Binding-site contacts:
Ligand atom N contacts residue THR235 of chain 6.T at 3.5 Å (h-bond).
Ligand atom O contacts residue THR235 of chain 6.T at 3.1 Å (h-bond).
Ligand atom CG contacts residue LYS234 of chain 6.T at 3.3 Å.
Ligand atom CG2 contacts residue GLU236 of chain 6.T at 3.3 Å.
Ligand atom N contacts residue ASN227 of chain 6.T at 3.0 Å (h-bond).
Ligand atom CG contacts residue HIS277 of chain 6.T at 3.8 Å.
Ligand atom CG2 contacts residue HIS277 of chain 6.T at 3.3 Å.
Ligand atom CA contacts residue THR235 of chain 6.T at 3.6 Å.
Ligand atom O contacts residue LEU286 of chain 6.T at 3.2 Å.
Ligand atom C contacts residue THR235 of chain 6.T at 3.6 Å.
Ligand atom CG2 contacts residue LEU286 of chain 6.T at 3.7 Å (hydrophobic).
Ligand atom CG2 contacts residue ASN281 of chain 6.T at 3.6 Å.
Ligand atom C contacts residue THR235 of chain 6.T at 3.6 Å.
Ligand atom C contacts residue ASN281 of chain 6.T at 3.8 Å.
Ligand atom CG1 contacts residue VAL280 of chain 6.T at 4.0 Å (hydrophobic).
Ligand atom O contacts residue TYR94 of chain 6.T at 2.9 Å.
Ligand atom CG1 contacts residue TYR94 of chain 6.T at 3.8 Å (hydrophobic).
Ligand atom C contacts residue THR235 of chain 6.T at 3.6 Å.
Ligand atom CB contacts residue LEU286 of chain 6.T at 3.9 Å (hydrophobic).
Ligand atom CG contacts residue TYR273 of chain 6.T at 3.6 Å (hydrophobic).
Ligand atom O contacts residue ASN281 of chain 6.T at 2.6 Å (h-bond).
Ligand atom O contacts residue LYS234 of chain 6.T at 3.6 Å.
Ligand atom CD1 contacts residue TYR91 of chain 6.T at 3.9 Å (hydrophobic).
Ligand atom CB contacts residue HIS277 of chain 6.T at 3.7 Å.
Ligand atom CD contacts residue TYR273 of chain 6.T at 3.3 Å (hydrophobic).
Ligand atom CG contacts residue ASP233 of chain 6.T at 3.0 Å.
Ligand atom C contacts residue LEU286 of chain 6.T at 3.8 Å (hydrophobic).
Ligand atom C contacts residue TYR94 of chain 6.T at 4.0 Å (hydrophobic).
Ligand atom CB contacts residue ASP233 of chain 6.T at 3.0 Å.
Ligand atom N contacts residue THR235 of chain 6.T at 3.9 Å.
Ligand atom N contacts residue TYR273 of chain 6.T at 3.9 Å.
Ligand atom CB contacts residue TYR238 of chain 6.T at 3.6 Å (hydrophobic).
Ligand atom CG2 contacts residue PHE278 of chain 6.T at 3.7 Å (hydrophobic).
Ligand atom C contacts residue ASN227 of chain 6.T at 3.5 Å.
Ligand atom CD contacts residue HIS277 of chain 6.T at 3.9 Å.
Ligand atom O contacts residue THR235 of chain 6.T at 3.0 Å (h-bond).
Ligand atom O contacts residue HIS277 of chain 6.T at 3.4 Å.
Ligand atom CD1 contacts residue TYR94 of chain 6.T at 3.5 Å (hydrophobic).
Ligand atom CA contacts residue ASN227 of chain 6.T at 3.7 Å.
Ligand atom O contacts residue ASN227 of chain 6.T at 3.6 Å.

A protein and the small-molecule ligand that binds it are described below.
Small molecule (SMILES): CC[C@H](C)[C@H](NC(=O)[C@H](CO)NC(=O)[C@H](CCCN=C(N)N)NC(=O)[C@@H](NC(=O)[C@@H]1CCCN1C(=O)[C@@H]1CCCN1C(=O)[C@H](C)N)C(C)C)C(=O)N[C@H](C=O)Cc1ccc(O)cc1

Sequence of chain 6.T:
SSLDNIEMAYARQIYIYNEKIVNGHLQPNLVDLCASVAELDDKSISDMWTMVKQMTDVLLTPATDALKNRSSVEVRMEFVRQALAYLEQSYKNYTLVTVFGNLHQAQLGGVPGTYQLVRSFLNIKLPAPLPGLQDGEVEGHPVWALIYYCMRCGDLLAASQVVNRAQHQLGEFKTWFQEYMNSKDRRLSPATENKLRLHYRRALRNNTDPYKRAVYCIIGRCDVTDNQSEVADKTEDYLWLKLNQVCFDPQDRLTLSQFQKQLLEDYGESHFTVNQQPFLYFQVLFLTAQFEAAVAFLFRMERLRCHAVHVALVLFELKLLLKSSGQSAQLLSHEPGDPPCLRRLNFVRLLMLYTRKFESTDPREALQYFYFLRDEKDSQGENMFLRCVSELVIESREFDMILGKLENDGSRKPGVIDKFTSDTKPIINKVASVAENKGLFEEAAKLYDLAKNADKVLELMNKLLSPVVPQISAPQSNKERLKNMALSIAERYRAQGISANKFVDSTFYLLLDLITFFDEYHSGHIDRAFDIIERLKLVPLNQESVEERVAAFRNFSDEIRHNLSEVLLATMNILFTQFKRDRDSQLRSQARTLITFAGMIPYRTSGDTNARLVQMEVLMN